A small-molecule ligand and the protein it binds are described below.
Small molecule (SMILES): CC(=O)N[C@@H]1[C@@H](O)[C@H](O)[C@@H](CO)O[C@H]1O

Binding-site contacts:
Ligand atom C3 contacts residue ASN146 of chain 1.A at 3.8 Å.
Ligand atom O5 contacts residue ASN146 of chain 1.A at 2.4 Å (h-bond).
Ligand atom O7 contacts residue LYS143 of chain 1.A at 4.2 Å.
Ligand atom C5 contacts residue ASN146 of chain 1.A at 3.7 Å.
Ligand atom C8 contacts residue ILE436 of chain 1.A at 3.8 Å (hydrophobic).
Ligand atom N2 contacts residue ASN146 of chain 1.A at 2.9 Å (h-bond).
Ligand atom C7 contacts residue ILE436 of chain 1.A at 4.3 Å (hydrophobic).
Ligand atom C7 contacts residue ASN146 of chain 1.A at 3.3 Å.
Ligand atom C2 contacts residue ASN146 of chain 1.A at 2.4 Å.
Ligand atom C4 contacts residue ASN146 of chain 1.A at 4.2 Å.
Ligand atom O7 contacts residue ASN146 of chain 1.A at 3.4 Å (h-bond).
Ligand atom C1 contacts residue ASN146 of chain 1.A at 1.4 Å.
Ligand atom C8 contacts residue ASN146 of chain 1.A at 4.5 Å.
Ligand atom C8 contacts residue ILE467 of chain 1.A at 4.0 Å (hydrophobic).

Sequence of chain 1.A:
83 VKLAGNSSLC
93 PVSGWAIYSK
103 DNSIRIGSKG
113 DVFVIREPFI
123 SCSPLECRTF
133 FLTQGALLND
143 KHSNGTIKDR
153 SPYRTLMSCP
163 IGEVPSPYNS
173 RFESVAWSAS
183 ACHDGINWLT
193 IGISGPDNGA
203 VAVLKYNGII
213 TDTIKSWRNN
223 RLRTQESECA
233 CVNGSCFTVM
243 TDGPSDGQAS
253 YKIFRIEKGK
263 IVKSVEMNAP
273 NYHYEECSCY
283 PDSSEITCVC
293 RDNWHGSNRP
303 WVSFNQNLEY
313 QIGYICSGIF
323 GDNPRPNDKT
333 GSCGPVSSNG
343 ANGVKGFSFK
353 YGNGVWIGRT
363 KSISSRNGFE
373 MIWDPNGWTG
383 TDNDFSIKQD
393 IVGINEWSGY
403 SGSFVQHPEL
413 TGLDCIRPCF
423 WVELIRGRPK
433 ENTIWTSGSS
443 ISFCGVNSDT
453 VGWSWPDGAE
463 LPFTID